Binding-site contacts:
Ligand atom C7 contacts residue VAL334 of chain 1.C at 4.3 Å (hydrophobic).
Ligand atom C3 contacts residue ASN276 of chain 1.C at 3.9 Å.
Ligand atom O5 contacts residue ALA279 of chain 1.C at 4.0 Å.
Ligand atom O7 contacts residue SER278 of chain 1.C at 3.8 Å.
Ligand atom O4 contacts residue ALA279 of chain 1.C at 4.3 Å.
Ligand atom O7 contacts residue ASN276 of chain 1.C at 4.4 Å.
Ligand atom O7 contacts residue VAL334 of chain 1.C at 3.5 Å.
Ligand atom C8 contacts residue VAL334 of chain 1.C at 4.5 Å (hydrophobic).
Ligand atom C4 contacts residue ASN276 of chain 1.C at 4.3 Å.
Ligand atom N2 contacts residue SER278 of chain 1.C at 3.7 Å.
Ligand atom N2 contacts residue ALA279 of chain 1.C at 4.3 Å.
Ligand atom C5 contacts residue ASN276 of chain 1.C at 3.6 Å.
Ligand atom C7 contacts residue ASN276 of chain 1.C at 3.3 Å.
Ligand atom N2 contacts residue ASN276 of chain 1.C at 2.6 Å (h-bond).
Ligand atom C8 contacts residue ASN276 of chain 1.C at 3.4 Å.
Ligand atom C4 contacts residue ALA279 of chain 1.C at 4.5 Å (hydrophobic).
Ligand atom C2 contacts residue ASN276 of chain 1.C at 2.6 Å.
Ligand atom C1 contacts residue ALA279 of chain 1.C at 3.7 Å (hydrophobic).
Ligand atom O5 contacts residue ASN273 of chain 1.C at 3.7 Å.
Ligand atom C7 contacts residue SER278 of chain 1.C at 4.0 Å.
Ligand atom O5 contacts residue ASN276 of chain 1.C at 2.4 Å (h-bond).
Ligand atom C5 contacts residue ALA279 of chain 1.C at 3.8 Å (hydrophobic).
Ligand atom C1 contacts residue ASN276 of chain 1.C at 1.5 Å.
Ligand atom C1 contacts residue ASN273 of chain 1.C at 4.1 Å.
Ligand atom O6 contacts residue VAL334 of chain 1.C at 4.2 Å.

Sequence of chain 1.C:
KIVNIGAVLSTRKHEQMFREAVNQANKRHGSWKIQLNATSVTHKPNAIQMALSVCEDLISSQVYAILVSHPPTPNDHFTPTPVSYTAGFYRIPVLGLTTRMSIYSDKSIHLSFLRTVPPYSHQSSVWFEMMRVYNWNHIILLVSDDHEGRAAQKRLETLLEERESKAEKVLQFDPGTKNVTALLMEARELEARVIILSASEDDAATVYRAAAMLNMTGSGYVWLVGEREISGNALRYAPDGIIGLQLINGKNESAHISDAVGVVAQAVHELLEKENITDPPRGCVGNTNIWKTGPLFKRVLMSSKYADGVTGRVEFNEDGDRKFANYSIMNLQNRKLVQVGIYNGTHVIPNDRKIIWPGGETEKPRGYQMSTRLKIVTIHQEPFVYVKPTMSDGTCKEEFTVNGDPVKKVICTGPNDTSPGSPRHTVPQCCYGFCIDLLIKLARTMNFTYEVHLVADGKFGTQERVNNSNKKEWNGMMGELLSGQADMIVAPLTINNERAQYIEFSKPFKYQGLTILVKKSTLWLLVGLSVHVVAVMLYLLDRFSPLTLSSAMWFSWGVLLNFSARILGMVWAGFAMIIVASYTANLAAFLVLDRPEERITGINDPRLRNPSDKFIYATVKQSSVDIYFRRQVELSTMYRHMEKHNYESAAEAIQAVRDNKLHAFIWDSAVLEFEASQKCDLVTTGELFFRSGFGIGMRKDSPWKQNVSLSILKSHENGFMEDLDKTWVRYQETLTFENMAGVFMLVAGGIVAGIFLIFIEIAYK

A protein and the small-molecule ligand that binds it are described below.
Small molecule (SMILES): CC(=O)N[C@H]1[C@H](O[C@H]2[C@H](O)[C@@H](NC(C)=O)CO[C@@H]2CO)O[C@H](CO)[C@@H](O)[C@@H]1O